Sequence of chain 1.A:
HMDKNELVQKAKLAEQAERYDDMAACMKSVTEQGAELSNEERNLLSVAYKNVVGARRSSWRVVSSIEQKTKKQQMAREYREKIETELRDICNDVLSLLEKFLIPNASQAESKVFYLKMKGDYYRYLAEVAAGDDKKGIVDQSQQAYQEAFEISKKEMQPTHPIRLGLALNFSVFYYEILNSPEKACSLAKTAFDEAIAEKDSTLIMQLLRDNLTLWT

The protein below binds the small molecule below.
Small molecule (SMILES): CC(C)C[C@H](NC(=O)[C@H](COP(=O)(O)O)NC(=O)[C@H](CC(C)C)NC(=O)[C@H](CCCCN)NC(=O)[C@@H](N)CCCN=C(N)N)C(=O)N[C@@H](C)C(=O)N[C@@H](CCC(=O)O)C(=O)N[C@H](C=O)CCCN=C(N)N

Binding-site contacts:
Ligand atom CD contacts residue LYS51 of chain 1.A at 3.5 Å.
Ligand atom CB contacts residue ASN175 of chain 1.A at 3.6 Å.
Ligand atom C contacts residue ASN52 of chain 1.A at 3.6 Å.
Ligand atom CB contacts residue ASN52 of chain 1.A at 3.6 Å.
Ligand atom O contacts residue ASN226 of chain 1.A at 3.1 Å (h-bond).
Ligand atom O contacts residue LEU174 of chain 1.A at 3.6 Å.
Ligand atom P contacts residue ARG129 of chain 1.A at 3.7 Å.
Ligand atom O2P contacts residue ARG129 of chain 1.A at 2.6 Å (salt-bridge).
Ligand atom O contacts residue ASN52 of chain 1.A at 3.1 Å (h-bond).
Ligand atom CD1 contacts residue TRP230 of chain 1.A at 3.8 Å (hydrophobic).
Ligand atom P contacts residue TYR130 of chain 1.A at 3.8 Å.
Ligand atom NH2 contacts residue ASP225 of chain 1.A at 3.5 Å.
Ligand atom N contacts residue LEU174 of chain 1.A at 3.6 Å.
Ligand atom NE contacts residue ASN52 of chain 1.A at 3.5 Å (h-bond).
Ligand atom O1P contacts residue ARG129 of chain 1.A at 2.8 Å (salt-bridge).
Ligand atom NH2 contacts residue ASN226 of chain 1.A at 2.7 Å (h-bond).
Ligand atom CG contacts residue ASN52 of chain 1.A at 3.9 Å.
Ligand atom CZ contacts residue ASN226 of chain 1.A at 3.4 Å.
Ligand atom C contacts residue ASN175 of chain 1.A at 3.8 Å.
Ligand atom OE1 contacts residue LYS51 of chain 1.A at 3.0 Å (salt-bridge).
Ligand atom CD1 contacts residue ILE219 of chain 1.A at 3.6 Å (hydrophobic).
Ligand atom CA contacts residue ASN52 of chain 1.A at 3.5 Å.
Ligand atom CA contacts residue ASN175 of chain 1.A at 3.6 Å.
Ligand atom N contacts residue ASN175 of chain 1.A at 3.0 Å (h-bond).
Ligand atom CB contacts residue LYS51 of chain 1.A at 3.6 Å.
Ligand atom O3P contacts residue ARG58 of chain 1.A at 2.5 Å (salt-bridge).
Ligand atom P contacts residue ARG58 of chain 1.A at 3.6 Å.
Ligand atom NH1 contacts residue ASN226 of chain 1.A at 3.2 Å (h-bond).
Ligand atom OE2 contacts residue SER47 of chain 1.A at 3.6 Å (h-bond).
Ligand atom CA contacts residue LEU174 of chain 1.A at 3.7 Å (hydrophobic).
Ligand atom CD1 contacts residue GLU182 of chain 1.A at 3.8 Å.
Ligand atom NH1 contacts residue GLY55 of chain 1.A at 3.8 Å.
Ligand atom O contacts residue VAL48 of chain 1.A at 3.5 Å.
Ligand atom CD1 contacts residue GLY171 of chain 1.A at 3.8 Å.
Ligand atom O2P contacts residue ARG58 of chain 1.A at 2.8 Å (salt-bridge).
Ligand atom CB contacts residue ASN175 of chain 1.A at 3.5 Å.
Ligand atom O contacts residue VAL48 of chain 1.A at 3.7 Å.
Ligand atom OE1 contacts residue LYS122 of chain 1.A at 3.3 Å (salt-bridge).
Ligand atom O contacts residue LYS51 of chain 1.A at 3.5 Å.
Ligand atom O1P contacts residue TYR130 of chain 1.A at 2.6 Å (h-bond).